The small molecule below binds the protein below.
Small molecule (SMILES): Nc1ncnc2c1ncn2[C@H]1C[C@H](O)[C@@H](CO[P](=O)(O)O[P](=O)(O)OP(=O)(O)O)O1

Sequence of chain 1.J:
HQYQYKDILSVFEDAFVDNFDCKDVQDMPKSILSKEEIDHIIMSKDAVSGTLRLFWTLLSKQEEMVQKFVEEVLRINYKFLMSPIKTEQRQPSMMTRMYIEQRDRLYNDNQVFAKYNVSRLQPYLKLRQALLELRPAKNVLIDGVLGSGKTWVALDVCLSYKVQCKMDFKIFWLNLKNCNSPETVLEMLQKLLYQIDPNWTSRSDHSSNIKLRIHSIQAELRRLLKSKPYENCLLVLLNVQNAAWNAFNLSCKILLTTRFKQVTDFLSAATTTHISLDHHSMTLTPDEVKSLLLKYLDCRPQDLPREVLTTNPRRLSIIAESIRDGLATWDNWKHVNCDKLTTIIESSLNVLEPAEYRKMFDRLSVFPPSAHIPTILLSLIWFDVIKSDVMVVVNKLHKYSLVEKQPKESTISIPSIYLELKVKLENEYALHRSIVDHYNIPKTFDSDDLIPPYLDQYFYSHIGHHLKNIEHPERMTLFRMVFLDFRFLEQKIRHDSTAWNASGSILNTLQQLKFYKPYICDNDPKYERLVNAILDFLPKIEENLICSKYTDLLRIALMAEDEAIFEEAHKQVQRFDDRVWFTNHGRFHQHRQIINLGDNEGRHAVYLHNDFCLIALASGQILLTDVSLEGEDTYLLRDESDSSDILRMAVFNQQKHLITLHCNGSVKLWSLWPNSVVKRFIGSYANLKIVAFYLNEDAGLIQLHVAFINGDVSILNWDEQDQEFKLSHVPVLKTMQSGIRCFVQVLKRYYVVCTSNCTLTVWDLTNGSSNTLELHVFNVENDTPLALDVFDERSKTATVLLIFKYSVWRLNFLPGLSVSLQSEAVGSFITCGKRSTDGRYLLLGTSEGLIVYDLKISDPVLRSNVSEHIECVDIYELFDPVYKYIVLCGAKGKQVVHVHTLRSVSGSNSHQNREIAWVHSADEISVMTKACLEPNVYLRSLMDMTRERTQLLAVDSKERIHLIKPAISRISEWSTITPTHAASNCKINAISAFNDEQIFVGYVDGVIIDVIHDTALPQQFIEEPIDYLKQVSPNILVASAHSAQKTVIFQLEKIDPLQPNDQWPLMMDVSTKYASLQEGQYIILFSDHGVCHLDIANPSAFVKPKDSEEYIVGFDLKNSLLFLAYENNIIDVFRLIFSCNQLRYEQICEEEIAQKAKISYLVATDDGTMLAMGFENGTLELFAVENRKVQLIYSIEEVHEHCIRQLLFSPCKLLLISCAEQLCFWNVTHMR

Binding-site contacts:
Ligand atom PA contacts residue TRP159 of chain 1.J at 3.5 Å.
Ligand atom C5' contacts residue ARG322 of chain 1.J at 3.4 Å.
Ligand atom N1 contacts residue VAL125 of chain 1.J at 3.2 Å (h-bond).
Ligand atom O2G contacts residue GLY154 of chain 1.J at 2.8 Å (h-bond).
Ligand atom PA contacts residue THR158 of chain 1.J at 3.4 Å.
Ligand atom N1 contacts residue ASN124 of chain 1.J at 3.2 Å.
Ligand atom O1G contacts residue ASN246 of chain 1.J at 3.3 Å (h-bond).
Ligand atom C2 contacts residue ASN124 of chain 1.J at 3.4 Å.
Ligand atom O3G contacts residue ARG322 of chain 1.J at 3.4 Å (salt-bridge).
Ligand atom C3' contacts residue TRP159 of chain 1.J at 3.3 Å (hydrophobic).
Ligand atom O1G contacts residue ARG267 of chain 1.J at 3.2 Å (salt-bridge).
Ligand atom N7 contacts residue TRP159 of chain 1.J at 3.7 Å.
Ligand atom O2G contacts residue ARG267 of chain 1.J at 2.9 Å (salt-bridge).
Ligand atom O5' contacts residue ARG322 of chain 1.J at 2.9 Å (salt-bridge).
Ligand atom O2A contacts residue THR158 of chain 1.J at 2.5 Å (h-bond).
Ligand atom PG contacts residue LYS157 of chain 1.J at 3.0 Å.
Ligand atom PB contacts residue LYS157 of chain 1.J at 3.4 Å.
Ligand atom C1' contacts residue PRO321 of chain 1.J at 3.4 Å (hydrophobic).
Ligand atom C4 contacts residue PRO321 of chain 1.J at 3.5 Å (hydrophobic).
Ligand atom N9 contacts residue PRO321 of chain 1.J at 3.1 Å.
Ligand atom O1B contacts residue LYS157 of chain 1.J at 2.5 Å (salt-bridge).
Ligand atom O1A contacts residue THR158 of chain 1.J at 3.6 Å (h-bond).
Ligand atom C8 contacts residue GLY156 of chain 1.J at 3.6 Å.
Ligand atom O2B contacts residue THR158 of chain 1.J at 2.7 Å (h-bond).
Ligand atom O3B contacts residue LYS157 of chain 1.J at 2.2 Å (salt-bridge).
Ligand atom C5' contacts residue TRP159 of chain 1.J at 3.5 Å (hydrophobic).
Ligand atom O1A contacts residue GLY156 of chain 1.J at 3.0 Å.
Ligand atom PB contacts residue THR158 of chain 1.J at 3.2 Å.
Ligand atom C2 contacts residue LEU300 of chain 1.J at 3.3 Å (hydrophobic).
Ligand atom O1B contacts residue GLY156 of chain 1.J at 3.1 Å.
Ligand atom O1A contacts residue TRP159 of chain 1.J at 2.8 Å.
Ligand atom O2A contacts residue TRP159 of chain 1.J at 2.9 Å (h-bond).
Ligand atom O3B contacts residue GLY154 of chain 1.J at 3.0 Å (h-bond).
Ligand atom O1B contacts residue THR158 of chain 1.J at 2.6 Å (h-bond).
Ligand atom O2G contacts residue LYS157 of chain 1.J at 3.2 Å (salt-bridge).
Ligand atom O3' contacts residue TRP159 of chain 1.J at 3.5 Å.
Ligand atom N6 contacts residue SER126 of chain 1.J at 3.3 Å (h-bond).
Ligand atom O1G contacts residue LYS157 of chain 1.J at 3.2 Å (salt-bridge).
Ligand atom PG contacts residue ARG267 of chain 1.J at 3.5 Å.
Ligand atom C8 contacts residue PRO321 of chain 1.J at 3.3 Å (hydrophobic).